Sequence of chain 33.N:
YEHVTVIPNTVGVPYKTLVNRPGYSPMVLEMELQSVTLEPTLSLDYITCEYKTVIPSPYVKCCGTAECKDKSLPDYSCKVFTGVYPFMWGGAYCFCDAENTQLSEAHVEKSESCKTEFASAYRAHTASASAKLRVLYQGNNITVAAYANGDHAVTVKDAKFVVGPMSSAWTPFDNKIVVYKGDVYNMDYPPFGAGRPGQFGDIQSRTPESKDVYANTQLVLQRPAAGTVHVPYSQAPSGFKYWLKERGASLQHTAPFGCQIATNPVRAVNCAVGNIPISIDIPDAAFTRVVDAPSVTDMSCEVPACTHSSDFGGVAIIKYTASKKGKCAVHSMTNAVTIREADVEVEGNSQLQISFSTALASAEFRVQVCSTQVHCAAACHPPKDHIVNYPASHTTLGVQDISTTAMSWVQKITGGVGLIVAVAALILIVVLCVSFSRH

Sequence of chain 33.O:
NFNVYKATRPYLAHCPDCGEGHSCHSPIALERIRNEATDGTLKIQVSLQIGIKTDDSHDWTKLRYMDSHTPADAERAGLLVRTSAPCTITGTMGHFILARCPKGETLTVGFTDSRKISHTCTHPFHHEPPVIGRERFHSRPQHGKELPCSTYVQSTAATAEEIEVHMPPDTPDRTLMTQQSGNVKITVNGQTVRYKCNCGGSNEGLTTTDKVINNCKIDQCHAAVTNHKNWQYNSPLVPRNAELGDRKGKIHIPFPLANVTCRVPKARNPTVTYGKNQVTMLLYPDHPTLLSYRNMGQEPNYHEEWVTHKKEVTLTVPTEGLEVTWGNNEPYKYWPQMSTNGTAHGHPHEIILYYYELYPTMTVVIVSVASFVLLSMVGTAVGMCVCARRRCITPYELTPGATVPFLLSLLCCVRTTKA

Binding-site contacts:
Ligand atom C7 contacts residue ASN259 of chain 33.O at 3.2 Å.
Ligand atom C5 contacts residue LYS181 of chain 33.N at 3.4 Å.
Ligand atom C2 contacts residue ASN259 of chain 33.O at 2.4 Å.
Ligand atom O3 contacts residue LYS115 of chain 33.N at 3.6 Å (salt-bridge).
Ligand atom N2 contacts residue THR116 of chain 33.N at 4.1 Å.
Ligand atom C8 contacts residue ALA258 of chain 33.O at 3.7 Å (hydrophobic).
Ligand atom O7 contacts residue ASN259 of chain 33.O at 3.2 Å (h-bond).
Ligand atom C5 contacts residue ASN259 of chain 33.O at 3.7 Å.
Ligand atom O4 contacts residue PHE118 of chain 33.N at 4.1 Å.
Ligand atom O6 contacts residue LYS181 of chain 33.N at 3.4 Å (salt-bridge).
Ligand atom C8 contacts residue LEU257 of chain 33.O at 4.1 Å (hydrophobic).
Ligand atom O4 contacts residue LYS181 of chain 33.N at 2.7 Å (salt-bridge).
Ligand atom C3 contacts residue ASN259 of chain 33.O at 3.7 Å.
Ligand atom N2 contacts residue ASN259 of chain 33.O at 2.8 Å (h-bond).
Ligand atom C1 contacts residue ASN259 of chain 33.O at 1.4 Å.
Ligand atom C6 contacts residue LYS181 of chain 33.N at 3.4 Å.
Ligand atom C4 contacts residue ASN259 of chain 33.O at 4.2 Å.
Ligand atom O5 contacts residue ASN259 of chain 33.O at 2.3 Å (h-bond).
Ligand atom C4 contacts residue LYS181 of chain 33.N at 3.6 Å.
Ligand atom C3 contacts residue LYS115 of chain 33.N at 4.3 Å.
Ligand atom C8 contacts residue ASN259 of chain 33.O at 4.2 Å.
Ligand atom C8 contacts residue THR116 of chain 33.N at 4.3 Å.

The protein below binds the small molecule below.
Small molecule (SMILES): CC(=O)N[C@@H]1[C@@H](O)[C@H](O)[C@@H](CO)O[C@H]1O